Sequence of chain 1.B:
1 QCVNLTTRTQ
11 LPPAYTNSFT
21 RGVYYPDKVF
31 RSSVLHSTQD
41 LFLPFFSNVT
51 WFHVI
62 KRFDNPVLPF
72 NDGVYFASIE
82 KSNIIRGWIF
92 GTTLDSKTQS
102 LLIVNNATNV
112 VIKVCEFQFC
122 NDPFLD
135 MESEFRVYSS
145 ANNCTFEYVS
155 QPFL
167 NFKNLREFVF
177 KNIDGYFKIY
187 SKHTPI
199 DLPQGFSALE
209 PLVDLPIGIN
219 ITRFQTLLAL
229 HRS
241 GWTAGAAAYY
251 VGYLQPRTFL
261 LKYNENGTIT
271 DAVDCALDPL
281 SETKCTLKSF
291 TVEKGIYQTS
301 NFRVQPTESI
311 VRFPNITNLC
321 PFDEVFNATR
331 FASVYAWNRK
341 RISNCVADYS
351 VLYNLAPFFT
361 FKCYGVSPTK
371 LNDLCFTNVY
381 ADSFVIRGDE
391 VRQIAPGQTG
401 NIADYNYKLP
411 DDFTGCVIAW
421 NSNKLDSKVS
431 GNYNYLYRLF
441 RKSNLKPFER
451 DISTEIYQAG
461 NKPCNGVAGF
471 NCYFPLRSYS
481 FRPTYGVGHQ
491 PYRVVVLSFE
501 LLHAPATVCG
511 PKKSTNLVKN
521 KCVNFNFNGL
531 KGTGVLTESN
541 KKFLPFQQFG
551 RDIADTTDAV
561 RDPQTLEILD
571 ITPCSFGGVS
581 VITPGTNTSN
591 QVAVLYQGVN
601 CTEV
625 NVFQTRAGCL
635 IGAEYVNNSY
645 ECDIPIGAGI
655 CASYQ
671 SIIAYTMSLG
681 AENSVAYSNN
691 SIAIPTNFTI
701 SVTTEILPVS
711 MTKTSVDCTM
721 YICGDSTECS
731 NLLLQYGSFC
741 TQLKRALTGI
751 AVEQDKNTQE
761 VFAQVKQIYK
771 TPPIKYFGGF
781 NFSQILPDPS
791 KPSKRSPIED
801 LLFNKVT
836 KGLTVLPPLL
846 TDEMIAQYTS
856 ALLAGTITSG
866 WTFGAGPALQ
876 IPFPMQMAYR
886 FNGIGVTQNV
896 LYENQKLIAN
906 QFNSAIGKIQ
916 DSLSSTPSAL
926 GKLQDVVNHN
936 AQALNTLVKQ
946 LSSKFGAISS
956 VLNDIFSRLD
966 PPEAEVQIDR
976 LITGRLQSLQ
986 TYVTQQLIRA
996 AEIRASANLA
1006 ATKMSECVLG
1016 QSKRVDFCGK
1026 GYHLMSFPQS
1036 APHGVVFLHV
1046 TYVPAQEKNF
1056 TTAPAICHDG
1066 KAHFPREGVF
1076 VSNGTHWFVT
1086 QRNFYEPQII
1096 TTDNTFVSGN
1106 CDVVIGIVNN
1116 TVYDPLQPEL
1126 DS

The small molecule below binds the protein below.
Small molecule (SMILES): CC(=O)N[C@@H]1[C@@H](O)[C@H](O)[C@@H](CO)O[C@H]1O

Binding-site contacts:
Ligand atom C8 contacts residue ASN327 of chain 1.B at 4.4 Å.
Ligand atom O7 contacts residue ASN327 of chain 1.B at 3.3 Å (h-bond).
Ligand atom C3 contacts residue ASN327 of chain 1.B at 3.8 Å.
Ligand atom C1 contacts residue ASN327 of chain 1.B at 1.4 Å.
Ligand atom C5 contacts residue ASN327 of chain 1.B at 3.7 Å.
Ligand atom C7 contacts residue ASN327 of chain 1.B at 3.3 Å.
Ligand atom C4 contacts residue ASN327 of chain 1.B at 4.2 Å.
Ligand atom O5 contacts residue ASP323 of chain 1.B at 4.3 Å.
Ligand atom C1 contacts residue ASP323 of chain 1.B at 4.2 Å.
Ligand atom C2 contacts residue ASN327 of chain 1.B at 2.5 Å.
Ligand atom O7 contacts residue ASP323 of chain 1.B at 4.3 Å.
Ligand atom N2 contacts residue ASN327 of chain 1.B at 2.9 Å (h-bond).
Ligand atom O5 contacts residue ASN327 of chain 1.B at 2.4 Å (h-bond).